The protein below binds the small molecule below.
Small molecule (SMILES): CC(=O)N[C@@H]1[C@@H](O)[C@H](O)[C@@H](CO)O[C@H]1O

Sequence of chain 40.E:
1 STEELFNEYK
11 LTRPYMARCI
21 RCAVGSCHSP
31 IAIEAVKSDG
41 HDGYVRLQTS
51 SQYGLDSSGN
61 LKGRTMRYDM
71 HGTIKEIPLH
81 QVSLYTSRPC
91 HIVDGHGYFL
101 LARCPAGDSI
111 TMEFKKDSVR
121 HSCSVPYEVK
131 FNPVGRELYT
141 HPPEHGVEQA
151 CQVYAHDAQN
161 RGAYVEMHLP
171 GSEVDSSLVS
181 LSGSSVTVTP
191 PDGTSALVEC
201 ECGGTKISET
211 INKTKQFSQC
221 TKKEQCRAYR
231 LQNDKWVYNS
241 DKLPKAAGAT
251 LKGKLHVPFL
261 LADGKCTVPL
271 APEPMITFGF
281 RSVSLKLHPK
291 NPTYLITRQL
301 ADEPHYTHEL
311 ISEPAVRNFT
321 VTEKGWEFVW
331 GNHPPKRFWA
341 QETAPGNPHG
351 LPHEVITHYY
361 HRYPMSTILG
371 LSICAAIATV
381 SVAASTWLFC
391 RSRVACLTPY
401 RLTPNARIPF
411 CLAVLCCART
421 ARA

Binding-site contacts:
Ligand atom C7 contacts residue ASN212 of chain 40.E at 3.9 Å.
Ligand atom C1 contacts residue ASN212 of chain 40.E at 1.4 Å.
Ligand atom C1 contacts residue ILE211 of chain 40.E at 4.2 Å (hydrophobic).
Ligand atom N2 contacts residue ILE211 of chain 40.E at 4.3 Å.
Ligand atom O7 contacts residue ASN212 of chain 40.E at 4.5 Å.
Ligand atom O5 contacts residue ASN212 of chain 40.E at 2.4 Å (h-bond).
Ligand atom C3 contacts residue ASN212 of chain 40.E at 3.8 Å.
Ligand atom C2 contacts residue ASN212 of chain 40.E at 2.4 Å.
Ligand atom C4 contacts residue ASN212 of chain 40.E at 4.2 Å.
Ligand atom C5 contacts residue ASN212 of chain 40.E at 3.7 Å.
Ligand atom N2 contacts residue ASN212 of chain 40.E at 2.9 Å (h-bond).